Sequence of chain 1.A:
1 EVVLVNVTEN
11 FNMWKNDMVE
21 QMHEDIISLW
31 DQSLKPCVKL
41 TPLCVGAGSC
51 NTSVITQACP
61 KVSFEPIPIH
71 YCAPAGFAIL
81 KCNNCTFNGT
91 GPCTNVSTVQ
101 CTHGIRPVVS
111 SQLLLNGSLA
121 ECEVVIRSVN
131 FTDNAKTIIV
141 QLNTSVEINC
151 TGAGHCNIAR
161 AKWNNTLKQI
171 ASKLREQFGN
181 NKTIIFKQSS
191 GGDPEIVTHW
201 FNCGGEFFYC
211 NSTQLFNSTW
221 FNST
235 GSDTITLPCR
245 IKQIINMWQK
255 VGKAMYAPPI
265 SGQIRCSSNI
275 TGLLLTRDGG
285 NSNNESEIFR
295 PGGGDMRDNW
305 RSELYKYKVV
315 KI

Binding-site contacts:
Ligand atom C1 contacts residue GLU123 of chain 1.A at 4.2 Å.
Ligand atom O6 contacts residue GLU123 of chain 1.A at 3.8 Å.
Ligand atom O6 contacts residue GLN169 of chain 1.A at 4.2 Å.
Ligand atom C3 contacts residue ASN143 of chain 1.A at 3.7 Å.
Ligand atom C4 contacts residue ASN143 of chain 1.A at 4.1 Å.
Ligand atom C2 contacts residue CYS122 of chain 1.A at 4.0 Å (hydrophobic).
Ligand atom N2 contacts residue THR144 of chain 1.A at 4.0 Å.
Ligand atom C4 contacts residue GLU123 of chain 1.A at 4.5 Å.
Ligand atom O5 contacts residue ASN143 of chain 1.A at 2.4 Å (h-bond).
Ligand atom O7 contacts residue ASN143 of chain 1.A at 3.1 Å (h-bond).
Ligand atom C5 contacts residue GLU123 of chain 1.A at 4.4 Å.
Ligand atom C1 contacts residue ASN143 of chain 1.A at 1.4 Å.
Ligand atom C1 contacts residue CYS122 of chain 1.A at 3.7 Å (hydrophobic).
Ligand atom C1 contacts residue GLN169 of chain 1.A at 4.1 Å.
Ligand atom C6 contacts residue GLU123 of chain 1.A at 3.9 Å.
Ligand atom N2 contacts residue ASN143 of chain 1.A at 2.8 Å (h-bond).
Ligand atom C8 contacts residue ASN143 of chain 1.A at 4.4 Å.
Ligand atom O5 contacts residue CYS122 of chain 1.A at 3.9 Å.
Ligand atom O4 contacts residue GLN169 of chain 1.A at 4.5 Å.
Ligand atom C7 contacts residue THR144 of chain 1.A at 4.1 Å.
Ligand atom C7 contacts residue CYS122 of chain 1.A at 4.4 Å (hydrophobic).
Ligand atom C5 contacts residue ASN143 of chain 1.A at 3.6 Å.
Ligand atom C7 contacts residue ASN143 of chain 1.A at 3.1 Å.
Ligand atom O5 contacts residue GLN169 of chain 1.A at 4.5 Å.
Ligand atom O5 contacts residue GLU123 of chain 1.A at 3.4 Å.
Ligand atom O5 contacts residue VAL124 of chain 1.A at 3.5 Å (h-bond).
Ligand atom C5 contacts residue GLN169 of chain 1.A at 3.9 Å.
Ligand atom C1 contacts residue VAL124 of chain 1.A at 4.3 Å (hydrophobic).
Ligand atom O6 contacts residue LYS173 of chain 1.A at 3.8 Å.
Ligand atom C2 contacts residue ASN143 of chain 1.A at 2.3 Å.
Ligand atom C5 contacts residue VAL124 of chain 1.A at 4.4 Å (hydrophobic).
Ligand atom C4 contacts residue GLN169 of chain 1.A at 4.4 Å.
Ligand atom C8 contacts residue THR144 of chain 1.A at 3.7 Å.
Ligand atom O7 contacts residue CYS122 of chain 1.A at 3.6 Å (h-bond).
Ligand atom O6 contacts residue VAL124 of chain 1.A at 3.3 Å (h-bond).
Ligand atom C3 contacts residue GLN169 of chain 1.A at 4.1 Å.
Ligand atom C6 contacts residue VAL124 of chain 1.A at 4.2 Å (hydrophobic).

A small-molecule ligand and the protein it binds are described below.
Small molecule (SMILES): CC(=O)N[C@@H]1[C@@H](O)[C@H](O)[C@@H](CO)O[C@H]1O